Sequence of chain 1.D:
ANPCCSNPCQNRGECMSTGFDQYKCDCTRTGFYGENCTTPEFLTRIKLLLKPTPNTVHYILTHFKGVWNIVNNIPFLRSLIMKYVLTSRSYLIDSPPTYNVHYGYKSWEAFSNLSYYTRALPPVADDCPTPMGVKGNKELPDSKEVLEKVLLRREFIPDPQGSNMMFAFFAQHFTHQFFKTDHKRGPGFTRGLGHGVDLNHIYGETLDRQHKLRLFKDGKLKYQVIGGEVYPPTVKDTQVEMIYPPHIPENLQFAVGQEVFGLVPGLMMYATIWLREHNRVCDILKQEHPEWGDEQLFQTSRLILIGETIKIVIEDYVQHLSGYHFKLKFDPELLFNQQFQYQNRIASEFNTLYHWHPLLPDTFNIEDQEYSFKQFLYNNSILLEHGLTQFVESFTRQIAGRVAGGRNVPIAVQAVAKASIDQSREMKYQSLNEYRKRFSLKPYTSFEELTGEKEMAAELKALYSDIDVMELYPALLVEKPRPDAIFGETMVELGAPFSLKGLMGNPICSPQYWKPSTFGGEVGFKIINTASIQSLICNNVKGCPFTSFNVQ

This protein binds this small molecule.
Small molecule (SMILES): CC(=O)N[C@H]1[C@H](O[C@H]2[C@H](O)[C@@H](NC(C)=O)CO[C@@H]2CO)O[C@H](CO)[C@@H](O)[C@@H]1O

Sequence of chain 1.C:
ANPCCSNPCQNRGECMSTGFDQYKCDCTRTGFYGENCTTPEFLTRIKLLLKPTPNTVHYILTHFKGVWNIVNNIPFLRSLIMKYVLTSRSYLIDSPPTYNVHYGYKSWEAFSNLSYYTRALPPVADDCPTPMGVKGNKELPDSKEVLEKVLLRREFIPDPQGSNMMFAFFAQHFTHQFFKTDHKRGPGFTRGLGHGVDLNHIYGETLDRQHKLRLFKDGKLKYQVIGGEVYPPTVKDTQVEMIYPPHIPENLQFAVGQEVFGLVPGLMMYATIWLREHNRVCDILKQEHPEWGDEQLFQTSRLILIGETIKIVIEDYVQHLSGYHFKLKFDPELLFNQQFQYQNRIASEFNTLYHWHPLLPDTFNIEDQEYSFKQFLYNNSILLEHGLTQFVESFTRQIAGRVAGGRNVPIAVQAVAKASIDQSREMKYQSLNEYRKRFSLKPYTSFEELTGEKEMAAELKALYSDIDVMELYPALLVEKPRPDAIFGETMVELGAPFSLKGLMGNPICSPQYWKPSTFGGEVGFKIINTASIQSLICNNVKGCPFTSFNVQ

Binding-site contacts:
Ligand atom O3 contacts residue ARG202 of chain 1.D at 4.2 Å.
Ligand atom C6 contacts residue PHE206 of chain 1.D at 3.6 Å (hydrophobic).
Ligand atom O5 contacts residue ASN130 of chain 1.D at 2.4 Å (h-bond).
Ligand atom O6 contacts residue ASP225 of chain 1.C at 3.9 Å.
Ligand atom C7 contacts residue ASN130 of chain 1.D at 3.7 Å.
Ligand atom C1 contacts residue ARG202 of chain 1.D at 4.0 Å.
Ligand atom C4 contacts residue ARG202 of chain 1.D at 4.0 Å.
Ligand atom C8 contacts residue PHE206 of chain 1.D at 3.4 Å (hydrophobic).
Ligand atom C2 contacts residue ARG202 of chain 1.D at 3.9 Å.
Ligand atom O7 contacts residue ARG202 of chain 1.D at 2.5 Å (salt-bridge).
Ligand atom C2 contacts residue GLU126 of chain 1.D at 4.3 Å.
Ligand atom O6 contacts residue TYR133 of chain 1.D at 3.8 Å.
Ligand atom C6 contacts residue TYR133 of chain 1.D at 3.7 Å (hydrophobic).
Ligand atom N2 contacts residue ASN130 of chain 1.D at 3.0 Å (h-bond).
Ligand atom O7 contacts residue ASN130 of chain 1.D at 4.1 Å.
Ligand atom N2 contacts residue ARG202 of chain 1.D at 4.2 Å.
Ligand atom O5 contacts residue ARG202 of chain 1.D at 4.3 Å.
Ligand atom C3 contacts residue ASN130 of chain 1.D at 3.9 Å.
Ligand atom O5 contacts residue PHE206 of chain 1.D at 4.4 Å.
Ligand atom C5 contacts residue TYR133 of chain 1.D at 4.4 Å (hydrophobic).
Ligand atom O7 contacts residue LEU224 of chain 1.C at 4.0 Å.
Ligand atom C1 contacts residue GLU126 of chain 1.D at 3.6 Å.
Ligand atom C5 contacts residue PHE206 of chain 1.D at 4.2 Å (hydrophobic).
Ligand atom C1 contacts residue ASN130 of chain 1.D at 1.4 Å.
Ligand atom C3 contacts residue ARG202 of chain 1.D at 3.9 Å.
Ligand atom N2 contacts residue SER132 of chain 1.D at 4.4 Å.
Ligand atom O5 contacts residue GLU126 of chain 1.D at 3.6 Å.
Ligand atom C5 contacts residue ARG202 of chain 1.D at 4.5 Å.
Ligand atom C5 contacts residue ASN130 of chain 1.D at 3.7 Å.
Ligand atom C1 contacts residue SER132 of chain 1.D at 4.5 Å.
Ligand atom C7 contacts residue ARG202 of chain 1.D at 3.6 Å.
Ligand atom C1 contacts residue TYR133 of chain 1.D at 4.2 Å (hydrophobic).
Ligand atom C2 contacts residue ASN130 of chain 1.D at 2.6 Å.
Ligand atom O6 contacts residue LEU224 of chain 1.C at 3.6 Å.
Ligand atom O5 contacts residue TYR133 of chain 1.D at 3.6 Å.
Ligand atom O4 contacts residue ARG202 of chain 1.D at 3.0 Å (salt-bridge).
Ligand atom C8 contacts residue ARG202 of chain 1.D at 3.7 Å.
Ligand atom C4 contacts residue ASN130 of chain 1.D at 4.3 Å.